The protein below binds the small molecule below.
Small molecule (SMILES): CC(=O)N[C@H]1[C@H](O[C@H]2[C@H](O)[C@@H](NC(C)=O)CO[C@@H]2CO)O[C@H](CO)[C@@H](O)[C@@H]1O

Sequence of chain 1.B:
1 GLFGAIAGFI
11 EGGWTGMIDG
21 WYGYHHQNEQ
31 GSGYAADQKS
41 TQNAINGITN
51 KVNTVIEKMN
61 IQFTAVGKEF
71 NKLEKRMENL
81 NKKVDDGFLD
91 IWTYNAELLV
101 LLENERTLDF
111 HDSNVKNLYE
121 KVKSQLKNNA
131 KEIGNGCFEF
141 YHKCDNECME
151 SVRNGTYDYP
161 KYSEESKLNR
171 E

Binding-site contacts:
Ligand atom O5 contacts residue SER151 of chain 1.B at 4.1 Å.
Ligand atom N2 contacts residue GLU147 of chain 1.B at 2.7 Å (salt-bridge).
Ligand atom O7 contacts residue THR156 of chain 1.B at 4.2 Å.
Ligand atom N2 contacts residue ASN154 of chain 1.B at 2.9 Å (h-bond).
Ligand atom C5 contacts residue ASN154 of chain 1.B at 3.6 Å.
Ligand atom C7 contacts residue GLU147 of chain 1.B at 2.9 Å.
Ligand atom C2 contacts residue ASN154 of chain 1.B at 2.5 Å.
Ligand atom C1 contacts residue GLU150 of chain 1.B at 4.4 Å.
Ligand atom C5 contacts residue THR156 of chain 1.B at 3.5 Å.
Ligand atom O7 contacts residue GLU147 of chain 1.B at 3.6 Å.
Ligand atom O6 contacts residue GLU150 of chain 1.B at 3.8 Å.
Ligand atom O7 contacts residue ASN154 of chain 1.B at 3.1 Å (h-bond).
Ligand atom C3 contacts residue GLU147 of chain 1.B at 4.1 Å.
Ligand atom C4 contacts residue ASN154 of chain 1.B at 4.2 Å.
Ligand atom C8 contacts residue ASN154 of chain 1.B at 4.0 Å.
Ligand atom C1 contacts residue ASN154 of chain 1.B at 1.4 Å.
Ligand atom C7 contacts residue ASN154 of chain 1.B at 3.1 Å.
Ligand atom O6 contacts residue SER151 of chain 1.B at 3.9 Å.
Ligand atom C1 contacts residue THR156 of chain 1.B at 4.0 Å.
Ligand atom C3 contacts residue ASN154 of chain 1.B at 3.9 Å.
Ligand atom C8 contacts residue GLU147 of chain 1.B at 3.2 Å.
Ligand atom C2 contacts residue GLU147 of chain 1.B at 3.9 Å.
Ligand atom O3 contacts residue GLU147 of chain 1.B at 3.9 Å.
Ligand atom C6 contacts residue SER151 of chain 1.B at 3.8 Å.
Ligand atom O5 contacts residue GLU150 of chain 1.B at 4.0 Å.
Ligand atom O6 contacts residue GLU147 of chain 1.B at 3.4 Å (salt-bridge).
Ligand atom C6 contacts residue GLU147 of chain 1.B at 4.1 Å.
Ligand atom O5 contacts residue THR156 of chain 1.B at 3.6 Å.
Ligand atom O5 contacts residue ASN154 of chain 1.B at 2.4 Å (h-bond).
Ligand atom C6 contacts residue THR156 of chain 1.B at 3.9 Å.